A small-molecule ligand and the protein it binds are described below.
Small molecule (SMILES): C#C[C@]1(O)CC[C@H]2[C@@H]3CCc4cc(O)ccc4[C@H]3CC[C@@]21C

Binding-site contacts:
Ligand atom CAE contacts residue ILE296 of chain 1.A at 4.0 Å (hydrophobic).
Ligand atom OAD contacts residue ASP87 of chain 1.A at 3.1 Å (salt-bridge).
Ligand atom CAK contacts residue HIS289 of chain 1.A at 3.5 Å.
Ligand atom CAE contacts residue ASP87 of chain 1.A at 3.5 Å.
Ligand atom CAG contacts residue LEU293 of chain 1.A at 3.9 Å (hydrophobic).
Ligand atom CAV contacts residue HIS289 of chain 1.A at 4.2 Å.
Ligand atom OAC contacts residue PHE133 of chain 1.A at 3.5 Å.
Ligand atom CAO contacts residue MET307 of chain 1.A at 3.8 Å (hydrophobic).
Ligand atom OAC contacts residue PHE311 of chain 1.A at 4.1 Å.
Ligand atom CAU contacts residue ASP87 of chain 1.A at 3.7 Å.
Ligand atom CAE contacts residue LEU88 of chain 1.A at 3.8 Å (hydrophobic).
Ligand atom CAM contacts residue ASP87 of chain 1.A at 4.2 Å.
Ligand atom CAE contacts residue ARG292 of chain 1.A at 3.9 Å.
Ligand atom OAD contacts residue LEU91 of chain 1.A at 4.3 Å.
Ligand atom OAC contacts residue SER129 of chain 1.A at 3.1 Å (h-bond).
Ligand atom CAB contacts residue 3WG1 of chain 1.C at 3.7 Å.
Ligand atom CAH contacts residue MET307 of chain 1.A at 3.9 Å (hydrophobic).
Ligand atom CAB contacts residue HIS289 of chain 1.A at 3.6 Å.
Ligand atom CAA contacts residue LEU88 of chain 1.A at 3.5 Å (hydrophobic).
Ligand atom CAJ contacts residue MET125 of chain 1.A at 4.2 Å (hydrophobic).
Ligand atom CAM contacts residue LEU88 of chain 1.A at 3.9 Å (hydrophobic).
Ligand atom CAN contacts residue HIS289 of chain 1.A at 3.6 Å.
Ligand atom CAH contacts residue SER129 of chain 1.A at 3.7 Å.
Ligand atom CAA contacts residue ILE296 of chain 1.A at 3.3 Å (hydrophobic).
Ligand atom CAF contacts residue PHE311 of chain 1.A at 4.2 Å (hydrophobic).
Ligand atom CAK contacts residue 3WG1 of chain 1.C at 4.1 Å.
Ligand atom OAC contacts residue MET307 of chain 1.A at 3.6 Å.
Ligand atom CAM contacts residue LEU91 of chain 1.A at 4.3 Å (hydrophobic).
Ligand atom CAA contacts residue ASP87 of chain 1.A at 3.4 Å.
Ligand atom CAU contacts residue ARG292 of chain 1.A at 4.0 Å.
Ligand atom CAN contacts residue ARG292 of chain 1.A at 3.8 Å.
Ligand atom CAJ contacts residue LEU122 of chain 1.A at 3.5 Å (hydrophobic).
Ligand atom OAD contacts residue ARG292 of chain 1.A at 2.6 Å (salt-bridge).
Ligand atom CAL contacts residue LEU88 of chain 1.A at 4.3 Å (hydrophobic).
Ligand atom CAA contacts residue ARG292 of chain 1.A at 4.1 Å.
Ligand atom CAI contacts residue MET125 of chain 1.A at 3.8 Å (hydrophobic).
Ligand atom OAD contacts residue SER90 of chain 1.A at 3.9 Å.
Ligand atom CAQ contacts residue LEU293 of chain 1.A at 4.2 Å (hydrophobic).
Ligand atom CAO contacts residue SER129 of chain 1.A at 3.8 Å.
Ligand atom CAF contacts residue LEU293 of chain 1.A at 4.0 Å (hydrophobic).

Sequence of chain 1.A:
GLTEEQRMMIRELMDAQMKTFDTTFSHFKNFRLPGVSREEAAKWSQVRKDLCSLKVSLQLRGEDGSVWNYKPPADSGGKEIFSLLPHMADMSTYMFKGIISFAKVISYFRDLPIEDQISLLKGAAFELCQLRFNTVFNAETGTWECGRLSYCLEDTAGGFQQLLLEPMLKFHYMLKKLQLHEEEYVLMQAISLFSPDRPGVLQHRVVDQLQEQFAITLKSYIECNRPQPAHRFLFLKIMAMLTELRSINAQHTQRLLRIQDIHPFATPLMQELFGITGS